Sequence of chain 2.A:
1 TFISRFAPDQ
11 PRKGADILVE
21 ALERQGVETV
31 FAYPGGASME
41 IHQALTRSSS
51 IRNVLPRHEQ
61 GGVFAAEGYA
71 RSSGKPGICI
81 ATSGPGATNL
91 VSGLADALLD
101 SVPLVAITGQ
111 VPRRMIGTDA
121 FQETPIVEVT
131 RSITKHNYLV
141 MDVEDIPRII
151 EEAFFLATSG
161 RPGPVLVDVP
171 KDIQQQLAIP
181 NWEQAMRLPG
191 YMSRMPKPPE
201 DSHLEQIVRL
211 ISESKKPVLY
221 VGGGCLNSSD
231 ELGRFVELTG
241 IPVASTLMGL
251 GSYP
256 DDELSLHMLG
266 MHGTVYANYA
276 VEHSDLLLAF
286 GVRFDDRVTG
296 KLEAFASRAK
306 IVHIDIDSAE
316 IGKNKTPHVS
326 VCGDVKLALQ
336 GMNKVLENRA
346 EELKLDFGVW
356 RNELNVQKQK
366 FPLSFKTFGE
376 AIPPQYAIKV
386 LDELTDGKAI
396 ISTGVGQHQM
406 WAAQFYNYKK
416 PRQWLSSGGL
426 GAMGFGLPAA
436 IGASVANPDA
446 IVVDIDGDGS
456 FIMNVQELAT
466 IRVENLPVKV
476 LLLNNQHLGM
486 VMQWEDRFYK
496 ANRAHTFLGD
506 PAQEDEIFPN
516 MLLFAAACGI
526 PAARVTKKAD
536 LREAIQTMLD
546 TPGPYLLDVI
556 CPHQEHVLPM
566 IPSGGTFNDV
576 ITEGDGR

Binding-site contacts:
Ligand atom N8 contacts residue LYS171 of chain 3.A at 3.1 Å (salt-bridge).
Ligand atom C3 contacts residue SER568 of chain 2.A at 3.3 Å.
Ligand atom C9 contacts residue TRP489 of chain 2.A at 3.6 Å (hydrophobic).
Ligand atom C4 contacts residue ASP291 of chain 2.A at 3.7 Å.
Ligand atom O9 contacts residue TRP489 of chain 2.A at 3.8 Å.
Ligand atom O11 contacts residue VAL111 of chain 3.A at 3.6 Å.
Ligand atom O7B contacts residue PRO112 of chain 3.A at 3.3 Å.
Ligand atom C6 contacts residue PHE121 of chain 3.A at 3.4 Å (hydrophobic).
Ligand atom C5' contacts residue FAD1 of chain 2.E at 3.6 Å.
Ligand atom N1' contacts residue TRP489 of chain 2.A at 3.7 Å.
Ligand atom N3' contacts residue TRP489 of chain 2.A at 3.3 Å.
Ligand atom C9 contacts residue ARG292 of chain 2.A at 3.6 Å.
Ligand atom O7B contacts residue LYS171 of chain 3.A at 3.0 Å.
Ligand atom C6 contacts residue VAL111 of chain 3.A at 3.6 Å (hydrophobic).
Ligand atom C6' contacts residue TRP489 of chain 2.A at 3.7 Å (hydrophobic).
Ligand atom C3 contacts residue ARG292 of chain 2.A at 3.8 Å.
Ligand atom C5 contacts residue ALA120 of chain 3.A at 3.7 Å (hydrophobic).
Ligand atom N1' contacts residue GLY36 of chain 3.A at 3.3 Å.
Ligand atom C13 contacts residue GLN122 of chain 3.A at 3.5 Å.
Ligand atom C4' contacts residue TRP489 of chain 2.A at 3.5 Å (hydrophobic).
Ligand atom O9 contacts residue SER568 of chain 2.A at 3.3 Å (h-bond).
Ligand atom N10 contacts residue LYS171 of chain 3.A at 3.7 Å.
Ligand atom N5' contacts residue TRP489 of chain 2.A at 3.6 Å (h-bond).
Ligand atom O9 contacts residue ARG292 of chain 2.A at 2.5 Å (salt-bridge).
Ligand atom C2' contacts residue TRP489 of chain 2.A at 3.3 Å (hydrophobic).
Ligand atom N3' contacts residue ARG292 of chain 2.A at 2.9 Å (salt-bridge).
Ligand atom O12 contacts residue PHE121 of chain 3.A at 3.6 Å.
Ligand atom C5 contacts residue ARG292 of chain 2.A at 3.7 Å.
Ligand atom N5' contacts residue MET485 of chain 2.A at 3.8 Å.
Ligand atom C4' contacts residue ARG292 of chain 2.A at 3.5 Å.
Ligand atom C2 contacts residue PRO112 of chain 3.A at 3.7 Å (hydrophobic).
Ligand atom C13 contacts residue ALA37 of chain 3.A at 3.4 Å (hydrophobic).
Ligand atom C4 contacts residue ARG292 of chain 2.A at 3.6 Å.
Ligand atom C6' contacts residue GLY36 of chain 3.A at 3.8 Å.
Ligand atom O4' contacts residue PHE121 of chain 3.A at 3.6 Å.
Ligand atom C5 contacts residue ASP291 of chain 2.A at 3.2 Å.
Ligand atom S7 contacts residue SER568 of chain 2.A at 3.7 Å.
Ligand atom O4' contacts residue ARG292 of chain 2.A at 3.3 Å (salt-bridge).
Ligand atom N10 contacts residue TRP489 of chain 2.A at 3.4 Å.
Ligand atom O7A contacts residue SER568 of chain 2.A at 2.5 Å (h-bond).

The small molecule below binds the protein below.
Small molecule (SMILES): COC(=O)c1ccccc1S(=O)(=O)NC(=O)Nc1nc(C)nc(OC)n1

Sequence of chain 3.A:
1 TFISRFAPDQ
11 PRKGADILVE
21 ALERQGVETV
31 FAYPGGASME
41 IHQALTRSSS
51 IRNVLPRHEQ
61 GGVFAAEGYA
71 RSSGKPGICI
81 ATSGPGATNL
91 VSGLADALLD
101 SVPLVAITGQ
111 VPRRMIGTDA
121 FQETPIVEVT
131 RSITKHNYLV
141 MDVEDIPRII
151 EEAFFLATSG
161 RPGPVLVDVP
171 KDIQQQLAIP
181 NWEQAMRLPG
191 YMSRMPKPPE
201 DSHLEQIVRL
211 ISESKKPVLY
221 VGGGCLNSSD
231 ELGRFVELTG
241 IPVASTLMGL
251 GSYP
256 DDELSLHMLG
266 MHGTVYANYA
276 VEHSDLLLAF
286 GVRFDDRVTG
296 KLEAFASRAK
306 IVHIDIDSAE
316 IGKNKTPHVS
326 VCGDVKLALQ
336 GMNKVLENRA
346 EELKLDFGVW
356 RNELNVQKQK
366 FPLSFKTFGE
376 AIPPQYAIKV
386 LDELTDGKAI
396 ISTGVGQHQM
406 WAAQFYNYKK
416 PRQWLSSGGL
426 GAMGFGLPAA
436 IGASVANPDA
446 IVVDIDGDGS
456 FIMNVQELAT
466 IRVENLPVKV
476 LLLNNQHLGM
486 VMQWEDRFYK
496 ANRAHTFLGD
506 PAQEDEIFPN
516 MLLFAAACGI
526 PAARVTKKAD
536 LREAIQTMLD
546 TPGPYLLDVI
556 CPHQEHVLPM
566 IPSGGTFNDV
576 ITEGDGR